Sequence of chain 1.C:
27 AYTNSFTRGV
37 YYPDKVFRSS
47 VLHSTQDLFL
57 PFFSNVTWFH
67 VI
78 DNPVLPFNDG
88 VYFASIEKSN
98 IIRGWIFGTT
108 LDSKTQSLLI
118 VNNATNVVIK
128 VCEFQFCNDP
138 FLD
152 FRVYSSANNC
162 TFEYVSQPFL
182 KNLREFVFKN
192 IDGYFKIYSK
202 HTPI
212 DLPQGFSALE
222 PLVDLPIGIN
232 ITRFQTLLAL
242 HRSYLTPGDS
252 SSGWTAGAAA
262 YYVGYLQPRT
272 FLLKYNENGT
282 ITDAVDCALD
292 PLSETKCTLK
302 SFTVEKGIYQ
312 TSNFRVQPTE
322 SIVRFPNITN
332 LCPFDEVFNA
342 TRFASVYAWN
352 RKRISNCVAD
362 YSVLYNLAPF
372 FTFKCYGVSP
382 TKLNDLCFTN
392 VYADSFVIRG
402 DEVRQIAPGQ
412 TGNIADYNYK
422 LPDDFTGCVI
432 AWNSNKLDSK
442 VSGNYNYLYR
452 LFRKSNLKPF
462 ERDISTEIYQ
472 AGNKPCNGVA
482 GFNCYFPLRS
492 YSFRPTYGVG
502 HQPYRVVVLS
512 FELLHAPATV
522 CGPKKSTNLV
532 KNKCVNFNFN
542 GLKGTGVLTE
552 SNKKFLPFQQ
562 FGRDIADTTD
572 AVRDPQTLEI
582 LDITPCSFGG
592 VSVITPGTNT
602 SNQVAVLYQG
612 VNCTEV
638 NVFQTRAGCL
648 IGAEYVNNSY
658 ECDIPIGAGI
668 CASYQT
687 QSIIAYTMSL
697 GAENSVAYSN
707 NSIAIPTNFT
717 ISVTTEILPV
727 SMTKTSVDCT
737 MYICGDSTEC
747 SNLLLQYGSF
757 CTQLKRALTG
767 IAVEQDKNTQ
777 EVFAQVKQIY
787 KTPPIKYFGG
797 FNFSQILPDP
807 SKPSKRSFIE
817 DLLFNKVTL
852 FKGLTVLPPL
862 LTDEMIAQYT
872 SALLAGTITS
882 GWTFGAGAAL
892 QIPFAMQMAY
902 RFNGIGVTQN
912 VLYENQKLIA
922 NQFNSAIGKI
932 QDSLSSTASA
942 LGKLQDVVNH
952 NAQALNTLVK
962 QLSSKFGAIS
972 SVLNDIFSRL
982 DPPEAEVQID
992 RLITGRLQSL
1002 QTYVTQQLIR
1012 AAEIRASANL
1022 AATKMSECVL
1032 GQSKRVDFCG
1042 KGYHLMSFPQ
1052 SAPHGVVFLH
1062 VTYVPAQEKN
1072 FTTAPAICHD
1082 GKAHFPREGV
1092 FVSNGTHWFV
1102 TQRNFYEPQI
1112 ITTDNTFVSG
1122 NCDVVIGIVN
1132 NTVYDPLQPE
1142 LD

Binding-site contacts:
Ligand atom O5 contacts residue ASN1131 of chain 1.C at 2.4 Å (h-bond).
Ligand atom O7 contacts residue ASN1131 of chain 1.C at 3.5 Å (h-bond).
Ligand atom C3 contacts residue ASN1131 of chain 1.C at 3.8 Å.
Ligand atom C5 contacts residue ASN1131 of chain 1.C at 3.7 Å.
Ligand atom N2 contacts residue ASN1131 of chain 1.C at 2.9 Å (h-bond).
Ligand atom C1 contacts residue ASN1131 of chain 1.C at 1.4 Å.
Ligand atom C2 contacts residue ASN1131 of chain 1.C at 2.5 Å.
Ligand atom C4 contacts residue ASN1131 of chain 1.C at 4.2 Å.
Ligand atom C7 contacts residue ASN1131 of chain 1.C at 3.4 Å.
Ligand atom C8 contacts residue ASN1131 of chain 1.C at 4.5 Å.

This small molecule binds to this protein.
Small molecule (SMILES): CC(=O)N[C@@H]1[C@@H](O)[C@H](O)[C@@H](CO)O[C@H]1O